A small-molecule ligand and the protein it binds are described below.
Small molecule (SMILES): CC1=N[C@@H]2[C@@H](O)[C@@H](O)[C@@H](CO)O[C@@H]2S1

Sequence of chain 1.A:
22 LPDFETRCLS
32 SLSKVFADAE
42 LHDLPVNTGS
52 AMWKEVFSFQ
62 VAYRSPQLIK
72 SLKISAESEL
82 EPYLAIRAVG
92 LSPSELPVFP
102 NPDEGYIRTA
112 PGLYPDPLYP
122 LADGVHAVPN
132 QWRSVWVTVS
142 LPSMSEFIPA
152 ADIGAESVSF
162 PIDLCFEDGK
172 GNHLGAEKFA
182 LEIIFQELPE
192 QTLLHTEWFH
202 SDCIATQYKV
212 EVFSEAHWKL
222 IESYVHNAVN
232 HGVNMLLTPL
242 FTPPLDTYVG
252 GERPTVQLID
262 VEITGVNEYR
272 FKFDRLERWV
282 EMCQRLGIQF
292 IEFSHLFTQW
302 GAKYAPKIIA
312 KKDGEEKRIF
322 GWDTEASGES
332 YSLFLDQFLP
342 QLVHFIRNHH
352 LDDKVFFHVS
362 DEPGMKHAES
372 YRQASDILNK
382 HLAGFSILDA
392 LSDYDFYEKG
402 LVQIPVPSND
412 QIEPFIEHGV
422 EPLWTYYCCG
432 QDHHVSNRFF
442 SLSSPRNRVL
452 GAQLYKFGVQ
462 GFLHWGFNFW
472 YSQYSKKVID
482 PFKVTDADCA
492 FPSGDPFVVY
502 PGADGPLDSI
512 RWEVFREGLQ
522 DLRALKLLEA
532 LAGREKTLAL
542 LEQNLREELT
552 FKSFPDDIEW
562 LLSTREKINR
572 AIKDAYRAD

Binding-site contacts:
Ligand atom C5 contacts residue CYS429 of chain 1.A at 4.0 Å (hydrophobic).
Ligand atom S1 contacts residue TRP466 of chain 1.A at 3.8 Å.
Ligand atom O6 contacts residue CYS430 of chain 1.A at 3.1 Å (h-bond).
Ligand atom C3 contacts residue TRP466 of chain 1.A at 3.9 Å (hydrophobic).
Ligand atom C7 contacts residue ASP362 of chain 1.A at 3.5 Å.
Ligand atom C1 contacts residue CYS429 of chain 1.A at 3.7 Å (hydrophobic).
Ligand atom S1 contacts residue TYR427 of chain 1.A at 3.7 Å.
Ligand atom S1 contacts residue GLU363 of chain 1.A at 3.9 Å.
Ligand atom O3 contacts residue ASP362 of chain 1.A at 4.0 Å.
Ligand atom C6 contacts residue CYS430 of chain 1.A at 3.9 Å (hydrophobic).
Ligand atom C8 contacts residue TYR427 of chain 1.A at 3.9 Å (hydrophobic).
Ligand atom O5 contacts residue CYS429 of chain 1.A at 3.4 Å (h-bond).
Ligand atom C6 contacts residue ASP496 of chain 1.A at 3.6 Å.
Ligand atom C3 contacts residue ASP247 of chain 1.A at 3.6 Å.
Ligand atom N2 contacts residue GLN300 of chain 1.A at 3.8 Å.
Ligand atom C2 contacts residue GLU363 of chain 1.A at 3.5 Å.
Ligand atom C6 contacts residue PHE492 of chain 1.A at 3.7 Å (hydrophobic).
Ligand atom C8 contacts residue ASP362 of chain 1.A at 3.5 Å.
Ligand atom C4 contacts residue TRP466 of chain 1.A at 3.6 Å (hydrophobic).
Ligand atom C7 contacts residue GLU363 of chain 1.A at 3.7 Å.
Ligand atom C8 contacts residue TRP199 of chain 1.A at 3.7 Å (hydrophobic).
Ligand atom O3 contacts residue ASP247 of chain 1.A at 2.7 Å (salt-bridge).
Ligand atom C2 contacts residue GLN300 of chain 1.A at 3.8 Å.
Ligand atom O3 contacts residue GLN300 of chain 1.A at 3.0 Å (h-bond).
Ligand atom O4 contacts residue TRP301 of chain 1.A at 3.9 Å.
Ligand atom O6 contacts residue TRP466 of chain 1.A at 3.4 Å (h-bond).
Ligand atom N2 contacts residue GLU363 of chain 1.A at 3.6 Å.
Ligand atom O6 contacts residue ASP496 of chain 1.A at 2.7 Å (salt-bridge).
Ligand atom C1 contacts residue GLU363 of chain 1.A at 3.4 Å.
Ligand atom C6 contacts residue TRP466 of chain 1.A at 3.6 Å (hydrophobic).
Ligand atom C2 contacts residue ASP362 of chain 1.A at 3.6 Å.
Ligand atom O6 contacts residue CYS429 of chain 1.A at 3.4 Å.
Ligand atom C3 contacts residue GLN300 of chain 1.A at 4.0 Å.
Ligand atom C4 contacts residue ASP247 of chain 1.A at 3.4 Å.
Ligand atom C8 contacts residue ALA391 of chain 1.A at 3.7 Å (hydrophobic).
Ligand atom S1 contacts residue CYS429 of chain 1.A at 3.4 Å.
Ligand atom N2 contacts residue ASP362 of chain 1.A at 2.6 Å (salt-bridge).
Ligand atom C5 contacts residue TRP466 of chain 1.A at 3.5 Å (hydrophobic).
Ligand atom O4 contacts residue ASP247 of chain 1.A at 2.7 Å (salt-bridge).
Ligand atom C8 contacts residue LEU464 of chain 1.A at 4.0 Å (hydrophobic).